Binding-site contacts:
Ligand atom C6 contacts residue PHE96 of chain 1.A at 4.0 Å (hydrophobic).
Ligand atom C7 contacts residue LEU120 of chain 1.A at 4.0 Å (hydrophobic).
Ligand atom O17 contacts residue MET35 of chain 1.A at 3.7 Å.
Ligand atom C1 contacts residue ALA42 of chain 1.A at 4.0 Å (hydrophobic).
Ligand atom C16 contacts residue ILE116 of chain 1.A at 4.1 Å (hydrophobic).
Ligand atom C17 contacts residue HIS215 of chain 1.A at 3.5 Å.
Ligand atom C9 contacts residue PHE96 of chain 1.A at 4.1 Å (hydrophobic).
Ligand atom O3 contacts residue LEU79 of chain 1.A at 3.4 Å (h-bond).
Ligand atom C2 contacts residue LEU41 of chain 1.A at 3.8 Å (hydrophobic).
Ligand atom C7 contacts residue MET80 of chain 1.A at 4.0 Å (hydrophobic).
Ligand atom C4 contacts residue PHE96 of chain 1.A at 4.0 Å (hydrophobic).
Ligand atom C4 contacts residue LEU79 of chain 1.A at 3.7 Å (hydrophobic).
Ligand atom C3 contacts residue GLU45 of chain 1.A at 3.3 Å.
Ligand atom O3 contacts residue GLU45 of chain 1.A at 2.6 Å (salt-bridge).
Ligand atom C6 contacts residue MET80 of chain 1.A at 3.7 Å (hydrophobic).
Ligand atom C1 contacts residue PHE96 of chain 1.A at 4.0 Å (hydrophobic).
Ligand atom C15 contacts residue GLY212 of chain 1.A at 4.0 Å.
Ligand atom C18 contacts residue LEU216 of chain 1.A at 3.9 Å (hydrophobic).
Ligand atom C5 contacts residue PHE96 of chain 1.A at 3.6 Å (hydrophobic).
Ligand atom C16 contacts residue HIS215 of chain 1.A at 3.4 Å.
Ligand atom C3 contacts residue LEU79 of chain 1.A at 3.8 Å (hydrophobic).
Ligand atom C16 contacts residue ILE113 of chain 1.A at 4.0 Å (hydrophobic).
Ligand atom C7 contacts residue PHE96 of chain 1.A at 4.0 Å (hydrophobic).
Ligand atom C1 contacts residue LEU38 of chain 1.A at 3.6 Å (hydrophobic).
Ligand atom C18 contacts residue GLY212 of chain 1.A at 3.6 Å.
Ligand atom C12 contacts residue LEU38 of chain 1.A at 4.0 Å (hydrophobic).
Ligand atom C11 contacts residue LEU38 of chain 1.A at 3.9 Å (hydrophobic).
Ligand atom C10 contacts residue PHE96 of chain 1.A at 3.7 Å (hydrophobic).
Ligand atom O17 contacts residue GLY212 of chain 1.A at 3.8 Å.
Ligand atom C2 contacts residue GLU45 of chain 1.A at 3.2 Å.
Ligand atom C4 contacts residue LEU83 of chain 1.A at 4.0 Å (hydrophobic).
Ligand atom O17 contacts residue HIS215 of chain 1.A at 2.8 Å (h-bond).
Ligand atom C6 contacts residue LEU83 of chain 1.A at 3.9 Å (hydrophobic).
Ligand atom O3 contacts residue ARG86 of chain 1.A at 3.2 Å (salt-bridge).
Ligand atom C15 contacts residue ILE116 of chain 1.A at 3.9 Å (hydrophobic).
Ligand atom O17 contacts residue LEU216 of chain 1.A at 3.4 Å.
Ligand atom C17 contacts residue ILE113 of chain 1.A at 4.1 Å (hydrophobic).
Ligand atom C2 contacts residue PHE96 of chain 1.A at 4.0 Å (hydrophobic).
Ligand atom C16 contacts residue GLY212 of chain 1.A at 3.8 Å.
Ligand atom C18 contacts residue MET76 of chain 1.A at 3.4 Å (hydrophobic).

The protein below binds the small molecule below.
Small molecule (SMILES): C[C@]12CC[C@@H]3c4ccc(O)cc4CC[C@H]3[C@@H]1CC[C@@H]2O

Sequence of chain 1.A:
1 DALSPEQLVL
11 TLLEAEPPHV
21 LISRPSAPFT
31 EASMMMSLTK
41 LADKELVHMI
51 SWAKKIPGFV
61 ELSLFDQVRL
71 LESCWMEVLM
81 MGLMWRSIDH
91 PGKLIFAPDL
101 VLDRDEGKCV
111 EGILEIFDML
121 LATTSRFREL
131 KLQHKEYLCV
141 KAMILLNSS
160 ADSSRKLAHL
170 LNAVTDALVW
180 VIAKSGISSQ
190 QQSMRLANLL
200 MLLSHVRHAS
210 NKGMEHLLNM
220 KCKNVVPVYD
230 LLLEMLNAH